Binding-site contacts:
Ligand atom C1 contacts residue ASN61 of chain 1.B at 1.4 Å.
Ligand atom O7 contacts residue ASN61 of chain 1.B at 4.5 Å.
Ligand atom C8 contacts residue ASN30 of chain 1.B at 4.1 Å.
Ligand atom C2 contacts residue ASN61 of chain 1.B at 2.4 Å.
Ligand atom C3 contacts residue ASN61 of chain 1.B at 3.8 Å.
Ligand atom C5 contacts residue TYR28 of chain 1.B at 3.5 Å (hydrophobic).
Ligand atom O5 contacts residue ASN61 of chain 1.B at 2.4 Å (h-bond).
Ligand atom C6 contacts residue TYR28 of chain 1.B at 3.6 Å (hydrophobic).
Ligand atom C4 contacts residue ASN61 of chain 1.B at 4.2 Å.
Ligand atom C5 contacts residue ASN61 of chain 1.B at 3.7 Å.
Ligand atom N2 contacts residue ASN61 of chain 1.B at 2.9 Å (h-bond).
Ligand atom C7 contacts residue ASN61 of chain 1.B at 3.9 Å.
Ligand atom O6 contacts residue TYR28 of chain 1.B at 3.6 Å.
Ligand atom O5 contacts residue TYR28 of chain 1.B at 3.9 Å.
Ligand atom C1 contacts residue TYR28 of chain 1.B at 4.4 Å (hydrophobic).

Sequence of chain 1.B:
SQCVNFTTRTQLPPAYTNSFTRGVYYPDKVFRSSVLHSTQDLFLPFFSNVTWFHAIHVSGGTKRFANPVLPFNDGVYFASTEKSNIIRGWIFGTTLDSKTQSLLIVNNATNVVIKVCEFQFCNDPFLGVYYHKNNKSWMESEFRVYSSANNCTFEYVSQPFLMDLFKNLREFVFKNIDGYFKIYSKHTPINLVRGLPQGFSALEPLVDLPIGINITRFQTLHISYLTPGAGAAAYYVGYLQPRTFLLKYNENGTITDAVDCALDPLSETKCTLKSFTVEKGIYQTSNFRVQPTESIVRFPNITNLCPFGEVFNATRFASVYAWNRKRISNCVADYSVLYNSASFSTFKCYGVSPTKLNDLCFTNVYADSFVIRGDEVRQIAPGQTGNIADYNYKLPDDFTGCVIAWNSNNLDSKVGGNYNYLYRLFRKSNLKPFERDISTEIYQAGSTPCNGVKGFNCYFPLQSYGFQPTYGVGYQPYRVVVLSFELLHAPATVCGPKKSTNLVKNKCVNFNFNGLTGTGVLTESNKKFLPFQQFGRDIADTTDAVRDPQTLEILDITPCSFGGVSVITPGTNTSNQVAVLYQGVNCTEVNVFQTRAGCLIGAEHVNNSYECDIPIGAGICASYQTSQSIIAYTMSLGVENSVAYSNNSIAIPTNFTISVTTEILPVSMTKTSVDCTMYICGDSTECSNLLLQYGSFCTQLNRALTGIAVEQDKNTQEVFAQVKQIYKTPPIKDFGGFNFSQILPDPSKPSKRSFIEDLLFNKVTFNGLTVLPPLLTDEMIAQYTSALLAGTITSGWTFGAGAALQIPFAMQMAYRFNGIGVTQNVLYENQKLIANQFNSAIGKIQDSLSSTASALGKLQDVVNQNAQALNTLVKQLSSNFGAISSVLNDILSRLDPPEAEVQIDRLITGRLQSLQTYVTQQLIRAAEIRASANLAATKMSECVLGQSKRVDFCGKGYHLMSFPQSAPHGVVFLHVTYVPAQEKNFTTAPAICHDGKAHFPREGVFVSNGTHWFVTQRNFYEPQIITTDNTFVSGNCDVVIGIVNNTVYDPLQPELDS

This protein binds this small molecule.
Small molecule (SMILES): CC(=O)N[C@@H]1[C@@H](O)[C@H](O)[C@@H](CO)O[C@H]1O